Sequence of chain 1.A:
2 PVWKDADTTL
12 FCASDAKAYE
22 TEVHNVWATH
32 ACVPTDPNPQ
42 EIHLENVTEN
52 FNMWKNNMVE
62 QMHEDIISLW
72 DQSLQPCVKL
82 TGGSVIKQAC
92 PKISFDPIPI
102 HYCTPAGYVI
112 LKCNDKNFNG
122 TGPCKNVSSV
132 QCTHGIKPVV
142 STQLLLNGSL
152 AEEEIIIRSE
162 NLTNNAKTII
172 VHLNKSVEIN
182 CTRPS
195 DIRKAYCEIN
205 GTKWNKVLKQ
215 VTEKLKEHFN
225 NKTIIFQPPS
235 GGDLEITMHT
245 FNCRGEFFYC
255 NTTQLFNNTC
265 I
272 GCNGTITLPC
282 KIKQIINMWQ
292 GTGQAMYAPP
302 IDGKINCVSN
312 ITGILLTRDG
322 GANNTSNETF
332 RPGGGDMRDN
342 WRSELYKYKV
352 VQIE

A protein and the small-molecule ligand that binds it are described below.
Small molecule (SMILES): NCCNC(=O)N1CCC[C@H](C(=O)Nc2ccc(Cl)c(F)c2)C1

Binding-site contacts:
Ligand atom C07 contacts residue GLY336 of chain 1.A at 3.4 Å.
Ligand atom N04 contacts residue GLY336 of chain 1.A at 3.1 Å.
Ligand atom C14 contacts residue THR143 of chain 1.A at 3.9 Å.
Ligand atom CL1 contacts residue PHE245 of chain 1.A at 3.3 Å.
Ligand atom C09 contacts residue TRP290 of chain 1.A at 3.6 Å (hydrophobic).
Ligand atom C13 contacts residue MET338 of chain 1.A at 3.5 Å (hydrophobic).
Ligand atom N11 contacts residue MET289 of chain 1.A at 3.8 Å.
Ligand atom C02 contacts residue GLY336 of chain 1.A at 3.7 Å.
Ligand atom N11 contacts residue TRP290 of chain 1.A at 3.3 Å (h-bond).
Ligand atom O10 contacts residue MET338 of chain 1.A at 3.8 Å.
Ligand atom C19 contacts residue ASN288 of chain 1.A at 3.9 Å.
Ligand atom N11 contacts residue GLU239 of chain 1.A at 3.8 Å.
Ligand atom C12 contacts residue ASN288 of chain 1.A at 3.9 Å.
Ligand atom CL1 contacts residue VAL141 of chain 1.A at 3.8 Å.
Ligand atom C20 contacts residue ASN288 of chain 1.A at 3.8 Å.
Ligand atom C16 contacts residue THR244 of chain 1.A at 3.4 Å.
Ligand atom C14 contacts residue MET338 of chain 1.A at 3.9 Å (hydrophobic).
Ligand atom C09 contacts residue ASN288 of chain 1.A at 3.8 Å.
Ligand atom O10 contacts residue GLY336 of chain 1.A at 3.6 Å.
Ligand atom C13 contacts residue THR143 of chain 1.A at 3.7 Å.
Ligand atom CL1 contacts residue ASN246 of chain 1.A at 3.6 Å.
Ligand atom C02 contacts residue ASP337 of chain 1.A at 3.3 Å.
Ligand atom C12 contacts residue GLU239 of chain 1.A at 3.8 Å.
Ligand atom C21 contacts residue ASP237 of chain 1.A at 3.6 Å.
Ligand atom C08 contacts residue ASN288 of chain 1.A at 3.8 Å.
Ligand atom N01 contacts residue GLY335 of chain 1.A at 3.4 Å (h-bond).
Ligand atom C08 contacts residue MET289 of chain 1.A at 3.8 Å (hydrophobic).
Ligand atom C20 contacts residue GLU239 of chain 1.A at 3.8 Å.
Ligand atom CL1 contacts residue THR244 of chain 1.A at 3.6 Å.
Ligand atom C08 contacts residue TRP290 of chain 1.A at 3.8 Å (hydrophobic).
Ligand atom F15 contacts residue MET338 of chain 1.A at 3.8 Å.
Ligand atom C02 contacts residue GLY335 of chain 1.A at 3.8 Å.
Ligand atom C09 contacts residue GLU239 of chain 1.A at 3.9 Å.
Ligand atom F15 contacts residue VAL141 of chain 1.A at 3.7 Å.
Ligand atom F15 contacts residue THR244 of chain 1.A at 2.9 Å.
Ligand atom N11 contacts residue ASN288 of chain 1.A at 3.0 Å (h-bond).
Ligand atom F15 contacts residue SER142 of chain 1.A at 3.6 Å.
Ligand atom C12 contacts residue TRP290 of chain 1.A at 3.7 Å (hydrophobic).
Ligand atom F15 contacts residue THR143 of chain 1.A at 3.3 Å.
Ligand atom C14 contacts residue THR244 of chain 1.A at 3.5 Å.